Sequence of chain 1.B:
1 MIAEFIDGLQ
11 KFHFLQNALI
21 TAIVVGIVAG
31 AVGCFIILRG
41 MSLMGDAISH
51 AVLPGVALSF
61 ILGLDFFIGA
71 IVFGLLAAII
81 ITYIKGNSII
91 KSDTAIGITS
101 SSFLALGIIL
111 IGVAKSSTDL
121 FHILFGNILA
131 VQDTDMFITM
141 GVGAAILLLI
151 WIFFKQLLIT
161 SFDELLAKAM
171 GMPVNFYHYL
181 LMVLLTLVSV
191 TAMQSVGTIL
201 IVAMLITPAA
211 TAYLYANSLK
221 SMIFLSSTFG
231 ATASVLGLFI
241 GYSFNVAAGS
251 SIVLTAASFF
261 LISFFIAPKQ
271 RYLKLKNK

This protein binds this small molecule.
Small molecule (SMILES): OC[C@H]1O[C@H](O[C@H]2[C@H](O)[C@@H](O)[C@H](OCCCCCCC3CCCCC3)O[C@@H]2CO)[C@H](O)[C@@H](O)[C@@H]1O

Binding-site contacts:
Ligand atom C52 contacts residue ASP135 of chain 1.B at 3.5 Å.
Ligand atom O30 contacts residue ASP119 of chain 1.B at 2.6 Å (salt-bridge).
Ligand atom C41 contacts residue MET193 of chain 1.B at 3.8 Å (hydrophobic).
Ligand atom C21 contacts residue GLN194 of chain 1.B at 4.2 Å.
Ligand atom C62 contacts residue PHE66 of chain 1.B at 4.1 Å (hydrophobic).
Ligand atom C42 contacts residue ASP135 of chain 1.B at 3.8 Å.
Ligand atom C20 contacts residue ASN127 of chain 1.B at 3.5 Å.
Ligand atom C32 contacts residue THR139 of chain 1.B at 3.9 Å.
Ligand atom C50 contacts residue ALA130 of chain 1.B at 4.1 Å (hydrophobic).
Ligand atom C20 contacts residue ASP119 of chain 1.B at 4.4 Å.
Ligand atom O4 contacts residue GLN132 of chain 1.B at 3.8 Å.
Ligand atom C42 contacts residue PHE67 of chain 1.B at 4.2 Å (hydrophobic).
Ligand atom C12 contacts residue VAL190 of chain 1.B at 4.0 Å (hydrophobic).
Ligand atom C32 contacts residue ASP135 of chain 1.B at 4.4 Å.
Ligand atom O60 contacts residue GLN132 of chain 1.B at 4.4 Å.
Ligand atom C51 contacts residue VAL190 of chain 1.B at 4.3 Å (hydrophobic).
Ligand atom O20 contacts residue ASN127 of chain 1.B at 2.6 Å (h-bond).
Ligand atom C60 contacts residue ASP135 of chain 1.B at 4.0 Å.
Ligand atom C62 contacts residue ASP135 of chain 1.B at 3.5 Å.
Ligand atom C50 contacts residue ASN127 of chain 1.B at 4.2 Å.
Ligand atom C22 contacts residue VAL190 of chain 1.B at 3.7 Å (hydrophobic).
Ligand atom O20 contacts residue HIS122 of chain 1.B at 3.0 Å.
Ligand atom C61 contacts residue VAL190 of chain 1.B at 3.8 Å (hydrophobic).
Ligand atom C11 contacts residue GLN194 of chain 1.B at 4.4 Å.
Ligand atom C42 contacts residue ILE138 of chain 1.B at 3.9 Å (hydrophobic).
Ligand atom C20 contacts residue HIS122 of chain 1.B at 4.0 Å.
Ligand atom O60 contacts residue ASP135 of chain 1.B at 2.8 Å (salt-bridge).
Ligand atom C22 contacts residue THR139 of chain 1.B at 4.4 Å.
Ligand atom C52 contacts residue PHE66 of chain 1.B at 3.9 Å (hydrophobic).
Ligand atom C60 contacts residue ALA130 of chain 1.B at 4.3 Å (hydrophobic).
Ligand atom O60 contacts residue ALA130 of chain 1.B at 4.1 Å.
Ligand atom C32 contacts residue PHE67 of chain 1.B at 3.8 Å (hydrophobic).
Ligand atom C21 contacts residue MET193 of chain 1.B at 4.2 Å (hydrophobic).
Ligand atom C30 contacts residue ASP119 of chain 1.B at 3.7 Å.
Ligand atom C10 contacts residue ASN127 of chain 1.B at 3.5 Å.
Ligand atom C30 contacts residue ASN127 of chain 1.B at 4.0 Å.
Ligand atom C11 contacts residue GLY126 of chain 1.B at 4.1 Å.
Ligand atom C61 contacts residue GLN194 of chain 1.B at 4.1 Å.
Ligand atom C22 contacts residue GLN194 of chain 1.B at 3.7 Å.
Ligand atom C31 contacts residue ILE123 of chain 1.B at 4.3 Å (hydrophobic).